Binding-site contacts:
Ligand atom C9 contacts residue TYR342 of chain 1.A at 3.1 Å (hydrophobic).
Ligand atom N14 contacts residue GLY156 of chain 1.A at 2.9 Å (h-bond).
Ligand atom C2 contacts residue THR374 of chain 1.A at 3.6 Å.
Ligand atom C9 contacts residue GLU255 of chain 1.A at 3.4 Å.
Ligand atom C13 contacts residue MTA1 of chain 1.F at 3.4 Å.
Ligand atom C11 contacts residue ASP154 of chain 1.A at 3.7 Å.
Ligand atom N1 contacts residue THR374 of chain 1.A at 2.6 Å (h-bond).
Ligand atom N1 contacts residue ASP154 of chain 1.A at 2.8 Å (salt-bridge).
Ligand atom C12 contacts residue ASP252 of chain 1.A at 3.5 Å.
Ligand atom N10 contacts residue GLU255 of chain 1.A at 3.0 Å (salt-bridge).
Ligand atom C9 contacts residue GLU286 of chain 1.A at 3.2 Å.
Ligand atom C12 contacts residue GLY156 of chain 1.A at 3.3 Å.
Ligand atom C2 contacts residue ASP154 of chain 1.A at 3.8 Å.
Ligand atom C3 contacts residue THR374 of chain 1.A at 3.6 Å.
Ligand atom C8 contacts residue PRO253 of chain 1.A at 3.3 Å (hydrophobic).
Ligand atom C12 contacts residue TYR316 of chain 1.A at 3.6 Å (hydrophobic).
Ligand atom C13 contacts residue GLY156 of chain 1.A at 3.5 Å.
Ligand atom C2 contacts residue GLN155 of chain 1.A at 3.5 Å.
Ligand atom N14 contacts residue ASP252 of chain 1.A at 3.0 Å (salt-bridge).
Ligand atom C7 contacts residue ASP154 of chain 1.A at 3.1 Å.
Ligand atom N10 contacts residue VAL254 of chain 1.A at 3.8 Å.
Ligand atom C13 contacts residue ASP187 of chain 1.A at 3.4 Å.
Ligand atom C8 contacts residue TYR342 of chain 1.A at 3.4 Å (hydrophobic).
Ligand atom N14 contacts residue TYR316 of chain 1.A at 3.8 Å.
Ligand atom C3 contacts residue TRP319 of chain 1.A at 3.7 Å (hydrophobic).
Ligand atom C8 contacts residue THR283 of chain 1.A at 3.9 Å.
Ligand atom N10 contacts residue ASP154 of chain 1.A at 3.9 Å.
Ligand atom N1 contacts residue TYR321 of chain 1.A at 3.2 Å (h-bond).
Ligand atom N10 contacts residue PRO253 of chain 1.A at 3.8 Å.
Ligand atom C4 contacts residue ASP154 of chain 1.A at 3.4 Å.
Ligand atom C5 contacts residue TYR342 of chain 1.A at 3.4 Å (hydrophobic).
Ligand atom C11 contacts residue ASP252 of chain 1.A at 3.7 Å.
Ligand atom N14 contacts residue ASP188 of chain 1.A at 2.8 Å (salt-bridge).
Ligand atom C7 contacts residue TYR342 of chain 1.A at 3.9 Å (hydrophobic).
Ligand atom C11 contacts residue MTA1 of chain 1.F at 3.6 Å.
Ligand atom C7 contacts residue PRO253 of chain 1.A at 3.5 Å (hydrophobic).
Ligand atom C2 contacts residue TYR321 of chain 1.A at 3.3 Å (hydrophobic).
Ligand atom N14 contacts residue ASP187 of chain 1.A at 2.9 Å (salt-bridge).
Ligand atom C2 contacts residue TRP319 of chain 1.A at 3.7 Å (hydrophobic).
Ligand atom C13 contacts residue ASP252 of chain 1.A at 3.3 Å.

Sequence of chain 1.A:
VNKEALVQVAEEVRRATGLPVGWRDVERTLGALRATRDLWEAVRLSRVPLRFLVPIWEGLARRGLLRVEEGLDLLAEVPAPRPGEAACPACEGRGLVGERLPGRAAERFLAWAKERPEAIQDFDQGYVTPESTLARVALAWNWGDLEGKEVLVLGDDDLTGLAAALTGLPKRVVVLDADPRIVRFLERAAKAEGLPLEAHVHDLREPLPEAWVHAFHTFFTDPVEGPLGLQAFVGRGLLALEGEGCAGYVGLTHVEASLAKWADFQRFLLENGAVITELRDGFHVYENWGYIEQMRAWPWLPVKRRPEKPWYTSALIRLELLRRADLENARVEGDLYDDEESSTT

The small molecule below binds the protein below.
Small molecule (SMILES): NCCCCN(CCCN)CCCN